A small-molecule ligand and the protein it binds are described below.
Small molecule (SMILES): CN(C)CCCN1c2ccccc2Sc2ccc(Cl)cc21

Sequence of chain 1.A:
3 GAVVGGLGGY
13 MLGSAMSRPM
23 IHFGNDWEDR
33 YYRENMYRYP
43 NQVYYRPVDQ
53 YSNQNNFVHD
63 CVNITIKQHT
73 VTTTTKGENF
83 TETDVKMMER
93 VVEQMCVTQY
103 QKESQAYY

Binding-site contacts:
Ligand atom C8 contacts residue LEU9 of chain 1.A at 3.1 Å (hydrophobic).
Ligand atom C3 contacts residue GLN70 of chain 1.A at 4.2 Å.
Ligand atom C4 contacts residue LEU9 of chain 1.A at 3.7 Å (hydrophobic).
Ligand atom N1 contacts residue LEU9 of chain 1.A at 4.5 Å.
Ligand atom C7 contacts residue LEU9 of chain 1.A at 3.7 Å (hydrophobic).
Ligand atom C5 contacts residue GLY10 of chain 1.A at 4.4 Å.
Ligand atom CL1 contacts residue GLN70 of chain 1.A at 3.3 Å.
Ligand atom C2 contacts residue GLY10 of chain 1.A at 4.5 Å.
Ligand atom C8 contacts residue GLY7 of chain 1.A at 4.2 Å.
Ligand atom CL1 contacts residue ILE66 of chain 1.A at 3.2 Å.
Ligand atom C11 contacts residue GLN70 of chain 1.A at 3.3 Å.
Ligand atom S1 contacts residue LEU9 of chain 1.A at 3.7 Å.
Ligand atom C6 contacts residue GLY10 of chain 1.A at 3.7 Å.
Ligand atom C8 contacts residue GLN70 of chain 1.A at 4.0 Å.
Ligand atom C15 contacts residue LYS69 of chain 1.A at 3.6 Å.
Ligand atom C10 contacts residue GLN70 of chain 1.A at 3.0 Å.
Ligand atom C9 contacts residue TYR46 of chain 1.A at 4.4 Å (hydrophobic).
Ligand atom C10 contacts residue LEU9 of chain 1.A at 4.0 Å (hydrophobic).
Ligand atom C11 contacts residue LEU9 of chain 1.A at 4.1 Å (hydrophobic).
Ligand atom C2 contacts residue LEU9 of chain 1.A at 3.8 Å (hydrophobic).
Ligand atom C9 contacts residue LEU9 of chain 1.A at 3.6 Å (hydrophobic).
Ligand atom C3 contacts residue LEU9 of chain 1.A at 3.2 Å (hydrophobic).
Ligand atom C4 contacts residue GLN70 of chain 1.A at 4.0 Å.
Ligand atom C9 contacts residue GLN70 of chain 1.A at 3.4 Å.
Ligand atom C7 contacts residue GLY10 of chain 1.A at 3.8 Å.
Ligand atom C1 contacts residue LEU9 of chain 1.A at 4.3 Å (hydrophobic).